Sequence of chain 1.A:
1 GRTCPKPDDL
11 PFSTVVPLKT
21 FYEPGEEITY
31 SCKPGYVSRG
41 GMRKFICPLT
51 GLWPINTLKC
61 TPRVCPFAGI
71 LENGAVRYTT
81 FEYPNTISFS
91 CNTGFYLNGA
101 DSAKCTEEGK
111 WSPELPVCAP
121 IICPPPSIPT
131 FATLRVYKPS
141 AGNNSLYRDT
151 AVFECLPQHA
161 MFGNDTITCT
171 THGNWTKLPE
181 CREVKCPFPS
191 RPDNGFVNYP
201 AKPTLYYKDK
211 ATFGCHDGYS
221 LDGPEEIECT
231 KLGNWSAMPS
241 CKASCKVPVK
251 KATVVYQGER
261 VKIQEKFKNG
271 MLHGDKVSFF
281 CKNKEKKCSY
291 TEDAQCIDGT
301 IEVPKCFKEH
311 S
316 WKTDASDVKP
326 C

A small-molecule ligand and the protein it binds are described below.
Small molecule (SMILES): CC(=O)N[C@H]1[C@H](O[C@@H]2[C@@H](O[C@@H]3[C@H](O)[C@H](O[C@H]4[C@H](O)[C@@H](NC(C)=O)[C@H](O[C@H]5[C@H](O)[C@@H](NC(C)=O)CO[C@@H]5CO)O[C@@H]4CO)O[C@H](CO[C@H]4O[C@H](CO)[C@@H](O)[C@H](O)[C@@H]4O[C@@H]4O[C@H](CO)[C@@H](O)[C@H](O)[C@H]4NC(C)=O)[C@H]3O)O[C@H](CO)[C@@H](O)[C@@H]2O)O[C@H](CO)[C@@H](O[C@H]2O[C@H](CO)[C@@H](O)[C@H](O)[C@@H]2O)[C@@H]1O

Binding-site contacts:
Ligand atom O5 contacts residue ASN143 of chain 1.A at 2.2 Å (h-bond).
Ligand atom C5 contacts residue ASN143 of chain 1.A at 3.4 Å.
Ligand atom C7 contacts residue ASN143 of chain 1.A at 3.2 Å.
Ligand atom N2 contacts residue ASN143 of chain 1.A at 2.8 Å (h-bond).
Ligand atom C2 contacts residue ASN143 of chain 1.A at 2.6 Å.
Ligand atom C6 contacts residue ASN143 of chain 1.A at 4.5 Å.
Ligand atom C3 contacts residue ASN143 of chain 1.A at 3.7 Å.
Ligand atom O7 contacts residue ASN143 of chain 1.A at 4.0 Å.
Ligand atom C4 contacts residue ASN143 of chain 1.A at 4.2 Å.
Ligand atom C1 contacts residue ASN143 of chain 1.A at 1.3 Å.
Ligand atom C8 contacts residue ASN143 of chain 1.A at 3.4 Å.